This protein binds this small molecule.
Small molecule (SMILES): Cc1cc(/C=C/C#N)cc(C)c1Nc1ccnc(Nc2ccc(C#N)cc2)n1

Sequence of chain 1.A:
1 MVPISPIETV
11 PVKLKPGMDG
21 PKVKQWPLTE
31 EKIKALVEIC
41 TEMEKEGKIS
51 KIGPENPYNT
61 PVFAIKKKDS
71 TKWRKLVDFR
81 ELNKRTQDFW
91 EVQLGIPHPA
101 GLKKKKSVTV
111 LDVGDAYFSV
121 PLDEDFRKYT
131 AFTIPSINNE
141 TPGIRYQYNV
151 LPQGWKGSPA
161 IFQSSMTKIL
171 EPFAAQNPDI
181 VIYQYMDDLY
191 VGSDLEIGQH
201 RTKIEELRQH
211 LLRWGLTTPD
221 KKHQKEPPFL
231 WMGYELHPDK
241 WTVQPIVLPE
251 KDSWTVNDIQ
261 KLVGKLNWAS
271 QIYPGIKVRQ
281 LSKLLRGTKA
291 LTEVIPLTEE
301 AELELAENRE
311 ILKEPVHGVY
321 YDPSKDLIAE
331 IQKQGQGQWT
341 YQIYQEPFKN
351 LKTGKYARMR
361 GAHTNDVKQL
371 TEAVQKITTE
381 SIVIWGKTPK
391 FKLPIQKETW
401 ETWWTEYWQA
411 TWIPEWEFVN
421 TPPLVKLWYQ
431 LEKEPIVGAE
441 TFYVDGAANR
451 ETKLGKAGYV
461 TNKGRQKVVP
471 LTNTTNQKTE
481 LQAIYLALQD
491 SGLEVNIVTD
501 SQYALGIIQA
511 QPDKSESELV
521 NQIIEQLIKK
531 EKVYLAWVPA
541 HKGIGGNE

Binding-site contacts:
Ligand atom C7 contacts residue TYR183 of chain 1.A at 3.6 Å (hydrophobic).
Ligand atom N5 contacts residue PRO238 of chain 1.A at 3.6 Å (h-bond).
Ligand atom C9 contacts residue GLU138 of chain 1.B at 3.6 Å.
Ligand atom N6 contacts residue PHE229 of chain 1.A at 3.7 Å.
Ligand atom N6 contacts residue TYR190 of chain 1.A at 3.2 Å (h-bond).
Ligand atom C2 contacts residue TYR183 of chain 1.A at 3.3 Å (hydrophobic).
Ligand atom C19 contacts residue HIS237 of chain 1.A at 3.2 Å.
Ligand atom C12 contacts residue LEU102 of chain 1.A at 3.7 Å (hydrophobic).
Ligand atom C16 contacts residue LYS105 of chain 1.A at 3.8 Å.
Ligand atom C7 contacts residue LEU102 of chain 1.A at 3.8 Å (hydrophobic).
Ligand atom N4 contacts residue LYS105 of chain 1.A at 3.7 Å.
Ligand atom C6 contacts residue TYR183 of chain 1.A at 3.4 Å (hydrophobic).
Ligand atom C21 contacts residue TYR190 of chain 1.A at 3.7 Å (hydrophobic).
Ligand atom C4 contacts residue TYR190 of chain 1.A at 3.4 Å (hydrophobic).
Ligand atom C15 contacts residue LYS105 of chain 1.A at 3.7 Å.
Ligand atom C14 contacts residue HIS237 of chain 1.A at 3.2 Å.
Ligand atom C1 contacts residue TYR183 of chain 1.A at 3.4 Å (hydrophobic).
Ligand atom C22 contacts residue TYR190 of chain 1.A at 3.5 Å (hydrophobic).
Ligand atom N5 contacts residue PHE229 of chain 1.A at 3.4 Å.
Ligand atom C14 contacts residue PRO238 of chain 1.A at 3.7 Å (hydrophobic).
Ligand atom C22 contacts residue TRP231 of chain 1.A at 3.3 Å (hydrophobic).
Ligand atom C10 contacts residue GLU138 of chain 1.B at 3.8 Å.
Ligand atom C15 contacts residue LYS103 of chain 1.A at 3.1 Å.
Ligand atom N2 contacts residue LYS103 of chain 1.A at 3.2 Å (salt-bridge).
Ligand atom N5 contacts residue HIS237 of chain 1.A at 3.2 Å.
Ligand atom C5 contacts residue TYR183 of chain 1.A at 3.6 Å (hydrophobic).
Ligand atom N5 contacts residue LEU236 of chain 1.A at 3.3 Å (h-bond).
Ligand atom N1 contacts residue TYR183 of chain 1.A at 3.7 Å.
Ligand atom C16 contacts residue LYS103 of chain 1.A at 3.3 Å.
Ligand atom C20 contacts residue TRP231 of chain 1.A at 3.5 Å (hydrophobic).
Ligand atom C8 contacts residue VAL181 of chain 1.A at 3.7 Å (hydrophobic).
Ligand atom C14 contacts residue TYR320 of chain 1.A at 3.6 Å (hydrophobic).
Ligand atom N3 contacts residue LEU102 of chain 1.A at 3.8 Å.
Ligand atom N4 contacts residue LEU102 of chain 1.A at 3.5 Å.
Ligand atom C13 contacts residue HIS237 of chain 1.A at 3.5 Å.
Ligand atom C12 contacts residue LYS103 of chain 1.A at 3.5 Å.
Ligand atom N6 contacts residue TRP231 of chain 1.A at 3.4 Å.
Ligand atom N4 contacts residue LYS103 of chain 1.A at 2.5 Å (salt-bridge).
Ligand atom C3 contacts residue TYR183 of chain 1.A at 3.8 Å (hydrophobic).
Ligand atom N2 contacts residue LYS105 of chain 1.A at 3.7 Å.

Sequence of chain 1.B:
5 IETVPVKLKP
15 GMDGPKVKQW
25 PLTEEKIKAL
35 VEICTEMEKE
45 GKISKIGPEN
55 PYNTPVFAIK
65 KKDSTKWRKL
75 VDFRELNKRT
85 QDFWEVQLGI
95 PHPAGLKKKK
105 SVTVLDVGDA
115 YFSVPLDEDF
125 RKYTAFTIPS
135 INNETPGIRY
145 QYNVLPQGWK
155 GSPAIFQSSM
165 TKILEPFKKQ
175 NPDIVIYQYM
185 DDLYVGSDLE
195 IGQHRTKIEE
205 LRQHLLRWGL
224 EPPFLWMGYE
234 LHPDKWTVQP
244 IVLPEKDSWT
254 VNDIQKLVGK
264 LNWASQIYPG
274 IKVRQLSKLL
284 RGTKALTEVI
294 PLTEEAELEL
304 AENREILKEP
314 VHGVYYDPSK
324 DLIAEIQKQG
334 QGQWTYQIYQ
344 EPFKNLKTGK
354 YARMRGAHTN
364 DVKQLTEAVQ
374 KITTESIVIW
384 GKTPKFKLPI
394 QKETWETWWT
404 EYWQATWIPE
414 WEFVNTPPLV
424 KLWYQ